Binding-site contacts:
Ligand atom C6 contacts residue GLU43 of chain 1.C at 3.5 Å.
Ligand atom C3 contacts residue GLY183 of chain 1.C at 4.2 Å.
Ligand atom C3 contacts residue ASP46 of chain 1.C at 3.2 Å.
Ligand atom C4 contacts residue ASP46 of chain 1.C at 3.1 Å.
Ligand atom O4 contacts residue TYR47 of chain 1.C at 3.7 Å.
Ligand atom O1 contacts residue ASP186 of chain 1.C at 3.3 Å (salt-bridge).
Ligand atom C6 contacts residue GLY345 of chain 1.C at 4.2 Å.
Ligand atom O3 contacts residue ASP186 of chain 1.C at 4.1 Å.
Ligand atom C5 contacts residue GLU43 of chain 1.C at 4.1 Å.
Ligand atom O6 contacts residue HIS44 of chain 1.C at 3.0 Å (h-bond).
Ligand atom C1 contacts residue TYR236 of chain 1.C at 3.9 Å (hydrophobic).
Ligand atom C2 contacts residue CYS182 of chain 1.C at 4.1 Å (hydrophobic).
Ligand atom O4 contacts residue TYR236 of chain 1.C at 2.7 Å (h-bond).
Ligand atom C1 contacts residue GLY346 of chain 1.C at 4.0 Å.
Ligand atom O5 contacts residue GLY345 of chain 1.C at 4.1 Å.
Ligand atom O4 contacts residue GLY183 of chain 1.C at 4.3 Å.
Ligand atom O1 contacts residue ARG37 of chain 1.C at 2.8 Å (salt-bridge).
Ligand atom C6 contacts residue HIS44 of chain 1.C at 3.4 Å.
Ligand atom O6 contacts residue ASN39 of chain 1.C at 4.2 Å.
Ligand atom C5 contacts residue TYR236 of chain 1.C at 4.3 Å (hydrophobic).
Ligand atom O5 contacts residue TYR236 of chain 1.C at 3.5 Å.
Ligand atom O2 contacts residue ASP186 of chain 1.C at 2.5 Å (salt-bridge).
Ligand atom O3 contacts residue ASP46 of chain 1.C at 2.7 Å (salt-bridge).
Ligand atom O2 contacts residue CYS182 of chain 1.C at 3.6 Å.
Ligand atom C2 contacts residue TYR236 of chain 1.C at 3.5 Å (hydrophobic).
Ligand atom C1 contacts residue ARG37 of chain 1.C at 4.3 Å.
Ligand atom O4 contacts residue ASP46 of chain 1.C at 2.7 Å (salt-bridge).
Ligand atom O6 contacts residue GLY42 of chain 1.C at 4.2 Å.
Ligand atom O3 contacts residue TYR236 of chain 1.C at 3.7 Å.
Ligand atom O3 contacts residue GLY183 of chain 1.C at 3.1 Å (h-bond).
Ligand atom C3 contacts residue TYR236 of chain 1.C at 3.8 Å (hydrophobic).
Ligand atom C3 contacts residue ASP186 of chain 1.C at 3.6 Å.
Ligand atom O6 contacts residue GLU43 of chain 1.C at 2.5 Å (salt-bridge).
Ligand atom C2 contacts residue ASP186 of chain 1.C at 3.5 Å.
Ligand atom C1 contacts residue ASP186 of chain 1.C at 4.0 Å.
Ligand atom C4 contacts residue TYR236 of chain 1.C at 3.6 Å (hydrophobic).
Ligand atom O1 contacts residue GLY345 of chain 1.C at 4.1 Å.
Ligand atom O3 contacts residue CYS182 of chain 1.C at 3.7 Å.
Ligand atom O5 contacts residue GLY346 of chain 1.C at 3.6 Å.
Ligand atom O1 contacts residue GLY346 of chain 1.C at 3.6 Å.

Sequence of chain 1.C:
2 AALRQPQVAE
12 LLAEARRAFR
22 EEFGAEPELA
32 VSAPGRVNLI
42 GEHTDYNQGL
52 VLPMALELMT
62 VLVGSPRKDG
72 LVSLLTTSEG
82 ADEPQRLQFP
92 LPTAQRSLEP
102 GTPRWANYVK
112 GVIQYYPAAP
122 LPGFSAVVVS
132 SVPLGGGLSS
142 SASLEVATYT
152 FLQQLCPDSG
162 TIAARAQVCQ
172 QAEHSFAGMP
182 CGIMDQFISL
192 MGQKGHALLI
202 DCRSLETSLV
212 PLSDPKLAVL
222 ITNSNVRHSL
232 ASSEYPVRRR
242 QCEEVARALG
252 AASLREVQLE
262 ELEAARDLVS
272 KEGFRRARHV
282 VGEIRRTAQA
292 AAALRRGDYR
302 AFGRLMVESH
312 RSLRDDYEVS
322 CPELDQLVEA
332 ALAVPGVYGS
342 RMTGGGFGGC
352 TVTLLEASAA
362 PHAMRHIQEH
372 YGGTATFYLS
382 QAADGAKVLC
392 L

This protein binds this small molecule.
Small molecule (SMILES): OC[C@H]1O[C@H](O)[C@H](O)[C@@H](O)[C@H]1O